This protein binds this small molecule.
Small molecule (SMILES): COc1ccc2c(c1)cc(CNC(=O)c1cc3ccccc3o1)n2CC(=O)O

Sequence of chain 1.A:
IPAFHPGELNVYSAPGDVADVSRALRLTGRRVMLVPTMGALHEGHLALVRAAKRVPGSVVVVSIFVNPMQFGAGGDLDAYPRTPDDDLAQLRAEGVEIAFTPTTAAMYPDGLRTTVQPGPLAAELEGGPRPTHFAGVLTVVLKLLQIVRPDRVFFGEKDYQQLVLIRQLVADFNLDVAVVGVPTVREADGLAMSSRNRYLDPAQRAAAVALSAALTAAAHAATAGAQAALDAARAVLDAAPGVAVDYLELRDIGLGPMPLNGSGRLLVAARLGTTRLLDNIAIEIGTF

Binding-site contacts:
Ligand atom O contacts residue SER196 of chain 1.A at 3.5 Å.
Ligand atom OAC contacts residue MET40 of chain 1.A at 3.0 Å (h-bond).
Ligand atom OXT contacts residue SER196 of chain 1.A at 3.1 Å (h-bond).
Ligand atom OAC contacts residue THR39 of chain 1.A at 3.5 Å.
Ligand atom C contacts residue SER197 of chain 1.A at 3.6 Å.
Ligand atom CA contacts residue LYS160 of chain 1.A at 3.8 Å.
Ligand atom C contacts residue HIS44 of chain 1.A at 3.7 Å.
Ligand atom C contacts residue SER196 of chain 1.A at 3.5 Å.
Ligand atom OXT contacts residue SER197 of chain 1.A at 3.6 Å.
Ligand atom OAQ contacts residue PRO185 of chain 1.A at 3.7 Å.
Ligand atom CAJ contacts residue MET195 of chain 1.A at 3.3 Å (hydrophobic).
Ligand atom CAA contacts residue GLY46 of chain 1.A at 3.4 Å.
Ligand atom CAA contacts residue PRO185 of chain 1.A at 3.3 Å (hydrophobic).
Ligand atom OAQ contacts residue VAL187 of chain 1.A at 3.1 Å (h-bond).
Ligand atom CAM contacts residue THR39 of chain 1.A at 3.0 Å.
Ligand atom CAM contacts residue MET40 of chain 1.A at 3.2 Å (hydrophobic).
Ligand atom CAA contacts residue LEU50 of chain 1.A at 3.6 Å (hydrophobic).
Ligand atom CAI contacts residue GLN164 of chain 1.A at 3.5 Å.
Ligand atom O contacts residue HIS44 of chain 1.A at 2.9 Å (h-bond).
Ligand atom OAC contacts residue HIS47 of chain 1.A at 2.9 Å (h-bond).
Ligand atom CAH contacts residue PRO38 of chain 1.A at 3.8 Å (hydrophobic).
Ligand atom CBA contacts residue HIS44 of chain 1.A at 3.5 Å.
Ligand atom CAX contacts residue PRO38 of chain 1.A at 3.6 Å (hydrophobic).
Ligand atom CAM contacts residue PRO38 of chain 1.A at 3.4 Å (hydrophobic).
Ligand atom CAW contacts residue MET40 of chain 1.A at 3.6 Å (hydrophobic).
Ligand atom CAW contacts residue THR39 of chain 1.A at 3.7 Å.
Ligand atom OAQ contacts residue THR186 of chain 1.A at 3.6 Å.
Ligand atom CAW contacts residue PRO38 of chain 1.A at 3.6 Å (hydrophobic).
Ligand atom O contacts residue SER197 of chain 1.A at 3.0 Å (h-bond).
Ligand atom CAF contacts residue VAL143 of chain 1.A at 3.3 Å (hydrophobic).
Ligand atom CAK contacts residue GLY46 of chain 1.A at 3.5 Å.
Ligand atom OAR contacts residue GLN164 of chain 1.A at 3.6 Å (h-bond).
Ligand atom CAT contacts residue HIS47 of chain 1.A at 3.6 Å.
Ligand atom OAQ contacts residue GLY46 of chain 1.A at 3.4 Å.
Ligand atom CAN contacts residue HIS47 of chain 1.A at 3.4 Å.
Ligand atom CAJ contacts residue LYS160 of chain 1.A at 3.5 Å.
Ligand atom CAE contacts residue PRO38 of chain 1.A at 3.7 Å (hydrophobic).
Ligand atom CAU contacts residue GLY46 of chain 1.A at 3.4 Å.
Ligand atom N contacts residue HIS44 of chain 1.A at 3.7 Å.
Ligand atom CAI contacts residue PHE157 of chain 1.A at 3.5 Å (hydrophobic).